Sequence of chain 1.H:
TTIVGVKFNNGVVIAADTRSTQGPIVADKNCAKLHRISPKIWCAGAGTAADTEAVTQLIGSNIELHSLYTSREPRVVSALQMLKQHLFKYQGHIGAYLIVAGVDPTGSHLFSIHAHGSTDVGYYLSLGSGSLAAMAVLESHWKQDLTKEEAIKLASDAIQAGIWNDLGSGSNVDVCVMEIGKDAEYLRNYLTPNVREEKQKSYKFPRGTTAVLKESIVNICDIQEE

Sequence of chain 1.I:
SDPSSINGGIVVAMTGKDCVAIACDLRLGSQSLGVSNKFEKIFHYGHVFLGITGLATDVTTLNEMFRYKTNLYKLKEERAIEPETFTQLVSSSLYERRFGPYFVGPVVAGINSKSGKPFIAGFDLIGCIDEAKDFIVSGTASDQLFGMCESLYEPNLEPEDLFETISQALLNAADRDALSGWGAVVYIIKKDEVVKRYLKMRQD

Binding-site contacts:
Ligand atom C4 contacts residue CYS31 of chain 1.H at 3.4 Å (hydrophobic).
Ligand atom C3 contacts residue ALA49 of chain 1.H at 3.6 Å (hydrophobic).
Ligand atom N28 contacts residue ASP125 of chain 1.I at 3.0 Å (salt-bridge).
Ligand atom C1 contacts residue GLY45 of chain 1.H at 3.4 Å.
Ligand atom C11 contacts residue THR1 of chain 1.H at 2.6 Å.
Ligand atom O21 contacts residue THR1 of chain 1.H at 2.4 Å (h-bond).
Ligand atom C7 contacts residue THR1 of chain 1.H at 2.6 Å.
Ligand atom N22 contacts residue GLY47 of chain 1.H at 3.1 Å (h-bond).
Ligand atom C8 contacts residue THR1 of chain 1.H at 2.3 Å.
Ligand atom C4 contacts residue ALA49 of chain 1.H at 3.8 Å (hydrophobic).
Ligand atom N25 contacts residue THR21 of chain 1.H at 3.4 Å (h-bond).
Ligand atom O21 contacts residue ALA46 of chain 1.H at 3.4 Å.
Ligand atom O13 contacts residue THR1 of chain 1.H at 3.0 Å (h-bond).
Ligand atom O49 contacts residue SER20 of chain 1.H at 3.5 Å.
Ligand atom C7 contacts residue GLY47 of chain 1.H at 3.8 Å.
Ligand atom C7 contacts residue GLY45 of chain 1.H at 3.7 Å.
Ligand atom C24 contacts residue GLY47 of chain 1.H at 3.5 Å.
Ligand atom C40 contacts residue THR21 of chain 1.H at 3.6 Å.
Ligand atom O21 contacts residue GLY47 of chain 1.H at 3.0 Å (h-bond).
Ligand atom O39 contacts residue THR48 of chain 1.H at 3.8 Å.
Ligand atom O39 contacts residue ALA49 of chain 1.H at 3.1 Å (h-bond).
Ligand atom C42 contacts residue GLY47 of chain 1.H at 3.5 Å.
Ligand atom N22 contacts residue THR1 of chain 1.H at 3.6 Å.
Ligand atom C30 contacts residue ASP125 of chain 1.I at 3.7 Å.
Ligand atom C6 contacts residue THR1 of chain 1.H at 3.6 Å.
Ligand atom C43 contacts residue THR48 of chain 1.H at 3.8 Å.
Ligand atom C2 contacts residue THR52 of chain 1.H at 3.8 Å.
Ligand atom C32 contacts residue ASP125 of chain 1.I at 3.6 Å.
Ligand atom C12 contacts residue THR1 of chain 1.H at 2.5 Å.
Ligand atom C10 contacts residue THR1 of chain 1.H at 1.5 Å.
Ligand atom O49 contacts residue THR21 of chain 1.H at 3.2 Å (h-bond).
Ligand atom C9 contacts residue THR1 of chain 1.H at 1.4 Å.
Ligand atom C3 contacts residue CYS31 of chain 1.H at 3.4 Å (hydrophobic).
Ligand atom C11 contacts residue GLY168 of chain 1.H at 3.4 Å.
Ligand atom C26 contacts residue ALA49 of chain 1.H at 3.8 Å (hydrophobic).
Ligand atom C38 contacts residue THR21 of chain 1.H at 3.4 Å.
Ligand atom C32 contacts residue LEU126 of chain 1.I at 3.8 Å (hydrophobic).
Ligand atom C2 contacts residue ALA49 of chain 1.H at 3.8 Å (hydrophobic).
Ligand atom C23 contacts residue GLY47 of chain 1.H at 3.8 Å.
Ligand atom C4 contacts residue SER20 of chain 1.H at 3.7 Å.

A protein and the small-molecule ligand that binds it are described below.
Small molecule (SMILES): COc1ccc(C[C@H](NC(=O)[C@H](C)NC(=O)CN2CCOCC2)C(=O)N[C@@H](Cc2ccccc2)[C@@H](O)[C@H](C)CO)cc1